A small-molecule ligand and the protein it binds are described below.
Small molecule (SMILES): O=C1NC(c2cccc([N+](=O)[O-])c2)=CCN1c1ccccc1O

Binding-site contacts:
Ligand atom C20 contacts residue ASP802 of chain 1.D at 3.3 Å.
Ligand atom O22 contacts residue PHE839 of chain 1.D at 3.7 Å.
Ligand atom C11 contacts residue PHE738 of chain 1.D at 4.0 Å (hydrophobic).
Ligand atom C11 contacts residue ASN741 of chain 1.D at 3.9 Å.
Ligand atom C19 contacts residue LEU806 of chain 1.D at 3.7 Å (hydrophobic).
Ligand atom O14 contacts residue ARG842 of chain 1.D at 3.5 Å (salt-bridge).
Ligand atom C16 contacts residue ASP802 of chain 1.D at 3.2 Å.
Ligand atom C02 contacts residue ARG842 of chain 1.D at 3.4 Å.
Ligand atom C09 contacts residue ILE846 of chain 1.D at 3.9 Å (hydrophobic).
Ligand atom C18 contacts residue LEU806 of chain 1.D at 3.8 Å (hydrophobic).
Ligand atom C17 contacts residue ASP802 of chain 1.D at 3.1 Å.
Ligand atom O06 contacts residue PHE1013 of chain 1.D at 3.6 Å.
Ligand atom C12 contacts residue ILE846 of chain 1.D at 3.9 Å (hydrophobic).
Ligand atom C11 contacts residue TYR1005 of chain 1.D at 3.9 Å (hydrophobic).
Ligand atom O23 contacts residue ARG842 of chain 1.D at 3.7 Å.
Ligand atom C13 contacts residue ILE846 of chain 1.D at 3.9 Å (hydrophobic).
Ligand atom C16 contacts residue ARG842 of chain 1.D at 3.5 Å.
Ligand atom C10 contacts residue VAL742 of chain 1.D at 3.9 Å (hydrophobic).
Ligand atom C20 contacts residue LEU778 of chain 1.D at 3.6 Å (hydrophobic).
Ligand atom C03 contacts residue ARG842 of chain 1.D at 3.9 Å.
Ligand atom C19 contacts residue ASP802 of chain 1.D at 3.1 Å.
Ligand atom C08 contacts residue ILE846 of chain 1.D at 3.9 Å (hydrophobic).
Ligand atom C18 contacts residue ASP802 of chain 1.D at 3.0 Å.
Ligand atom C15 contacts residue ASP802 of chain 1.D at 3.3 Å.
Ligand atom N04 contacts residue LEU778 of chain 1.D at 3.9 Å.
Ligand atom N21 contacts residue PHE839 of chain 1.D at 3.7 Å.
Ligand atom C09 contacts residue ASN741 of chain 1.D at 3.7 Å.
Ligand atom O22 contacts residue GLY805 of chain 1.D at 3.8 Å.
Ligand atom C10 contacts residue ASN741 of chain 1.D at 3.5 Å.
Ligand atom C12 contacts residue TYR1005 of chain 1.D at 3.2 Å (hydrophobic).
Ligand atom O22 contacts residue ASP802 of chain 1.D at 3.7 Å.
Ligand atom N21 contacts residue ASP802 of chain 1.D at 3.8 Å.
Ligand atom C18 contacts residue PHE839 of chain 1.D at 3.4 Å (hydrophobic).
Ligand atom C01 contacts residue ILE846 of chain 1.D at 3.8 Å (hydrophobic).
Ligand atom C11 contacts residue VAL742 of chain 1.D at 3.6 Å (hydrophobic).
Ligand atom C01 contacts residue TYR745 of chain 1.D at 3.6 Å (hydrophobic).
Ligand atom O06 contacts residue ASP781 of chain 1.D at 3.4 Å (salt-bridge).
Ligand atom C17 contacts residue PHE839 of chain 1.D at 3.5 Å (hydrophobic).
Ligand atom C19 contacts residue LEU778 of chain 1.D at 3.8 Å (hydrophobic).
Ligand atom N04 contacts residue GLU782 of chain 1.D at 3.7 Å.

Sequence of chain 1.D:
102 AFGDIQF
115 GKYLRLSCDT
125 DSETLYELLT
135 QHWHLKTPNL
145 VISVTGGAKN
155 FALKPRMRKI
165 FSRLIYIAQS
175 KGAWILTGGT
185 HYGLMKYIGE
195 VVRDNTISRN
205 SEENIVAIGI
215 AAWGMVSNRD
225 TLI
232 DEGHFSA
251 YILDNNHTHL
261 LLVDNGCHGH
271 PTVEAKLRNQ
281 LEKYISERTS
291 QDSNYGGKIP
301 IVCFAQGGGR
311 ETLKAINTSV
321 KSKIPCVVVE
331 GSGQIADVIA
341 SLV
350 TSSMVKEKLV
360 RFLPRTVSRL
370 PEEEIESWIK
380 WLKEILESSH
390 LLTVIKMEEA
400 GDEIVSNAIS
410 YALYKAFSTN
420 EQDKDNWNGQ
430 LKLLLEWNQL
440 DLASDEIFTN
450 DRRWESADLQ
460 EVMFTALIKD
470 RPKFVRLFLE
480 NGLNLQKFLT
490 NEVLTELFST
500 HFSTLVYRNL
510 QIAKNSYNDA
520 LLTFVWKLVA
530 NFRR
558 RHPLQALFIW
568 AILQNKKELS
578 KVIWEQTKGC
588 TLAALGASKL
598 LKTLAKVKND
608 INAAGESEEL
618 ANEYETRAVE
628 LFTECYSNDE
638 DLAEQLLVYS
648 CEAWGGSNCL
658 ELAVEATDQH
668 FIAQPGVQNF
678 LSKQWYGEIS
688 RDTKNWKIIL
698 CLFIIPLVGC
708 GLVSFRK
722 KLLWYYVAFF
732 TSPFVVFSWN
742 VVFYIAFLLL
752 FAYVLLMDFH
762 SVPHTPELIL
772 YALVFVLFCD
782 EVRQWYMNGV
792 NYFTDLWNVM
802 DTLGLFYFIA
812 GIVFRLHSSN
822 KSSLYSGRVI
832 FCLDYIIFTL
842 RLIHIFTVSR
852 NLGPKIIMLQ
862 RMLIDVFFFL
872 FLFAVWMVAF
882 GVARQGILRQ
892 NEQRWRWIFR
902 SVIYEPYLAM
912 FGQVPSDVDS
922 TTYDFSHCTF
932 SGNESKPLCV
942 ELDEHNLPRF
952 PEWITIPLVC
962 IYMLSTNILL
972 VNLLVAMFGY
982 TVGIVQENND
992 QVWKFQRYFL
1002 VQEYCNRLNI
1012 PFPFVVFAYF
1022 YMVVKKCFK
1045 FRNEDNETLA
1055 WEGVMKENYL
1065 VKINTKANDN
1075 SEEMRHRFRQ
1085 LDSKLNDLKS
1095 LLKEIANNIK